This small molecule binds to this protein.
Small molecule (SMILES): Cc1ccc2c(N)ncnc2c1

Sequence of chain 1.C:
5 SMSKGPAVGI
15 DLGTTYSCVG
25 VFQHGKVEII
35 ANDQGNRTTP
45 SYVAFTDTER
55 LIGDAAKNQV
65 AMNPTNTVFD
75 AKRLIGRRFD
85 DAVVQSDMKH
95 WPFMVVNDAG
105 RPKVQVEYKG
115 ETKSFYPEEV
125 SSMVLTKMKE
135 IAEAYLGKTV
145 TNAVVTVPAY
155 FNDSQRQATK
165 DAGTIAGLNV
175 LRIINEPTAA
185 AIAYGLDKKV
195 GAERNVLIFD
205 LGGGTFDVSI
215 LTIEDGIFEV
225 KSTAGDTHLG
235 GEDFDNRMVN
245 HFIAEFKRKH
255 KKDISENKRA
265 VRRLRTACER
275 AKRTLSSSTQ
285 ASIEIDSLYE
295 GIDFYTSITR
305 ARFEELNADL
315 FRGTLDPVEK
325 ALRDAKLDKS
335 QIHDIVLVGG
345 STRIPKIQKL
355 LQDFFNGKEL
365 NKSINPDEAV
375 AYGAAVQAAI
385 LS

Binding-site contacts:
Ligand atom N2 contacts residue LYS276 of chain 1.C at 3.6 Å.
Ligand atom C6 contacts residue SER280 of chain 1.C at 4.0 Å.
Ligand atom N2 contacts residue SER345 of chain 1.C at 3.6 Å.
Ligand atom C4 contacts residue ILE348 of chain 1.C at 3.7 Å (hydrophobic).
Ligand atom C1 contacts residue LYS276 of chain 1.C at 4.1 Å.
Ligand atom N1 contacts residue GLY344 of chain 1.C at 3.6 Å.
Ligand atom C5 contacts residue ARG277 of chain 1.C at 3.7 Å.
Ligand atom C6 contacts residue ARG277 of chain 1.C at 3.7 Å.
Ligand atom C1 contacts residue GLY344 of chain 1.C at 3.5 Å.
Ligand atom C4 contacts residue GLY344 of chain 1.C at 4.0 Å.
Ligand atom C2 contacts residue GLY344 of chain 1.C at 3.8 Å.
Ligand atom C3 contacts residue ARG347 of chain 1.C at 3.5 Å.
Ligand atom C9 contacts residue ARG347 of chain 1.C at 3.5 Å.
Ligand atom C5 contacts residue GLY344 of chain 1.C at 4.2 Å.
Ligand atom N3 contacts residue SER280 of chain 1.C at 2.9 Å (h-bond).
Ligand atom C4 contacts residue LYS276 of chain 1.C at 4.0 Å.
Ligand atom C5 contacts residue SER280 of chain 1.C at 3.9 Å.
Ligand atom C7 contacts residue ARG347 of chain 1.C at 3.6 Å.
Ligand atom N3 contacts residue GLY344 of chain 1.C at 4.3 Å.
Ligand atom N3 contacts residue LYS276 of chain 1.C at 4.4 Å.
Ligand atom C3 contacts residue GLY344 of chain 1.C at 4.4 Å.
Ligand atom C1 contacts residue ARG277 of chain 1.C at 4.2 Å.
Ligand atom N1 contacts residue SER345 of chain 1.C at 3.8 Å.
Ligand atom C5 contacts residue ARG347 of chain 1.C at 4.0 Å.
Ligand atom N3 contacts residue ARG347 of chain 1.C at 4.0 Å.
Ligand atom C1 contacts residue SER345 of chain 1.C at 4.0 Å.
Ligand atom N2 contacts residue GLY344 of chain 1.C at 3.6 Å.
Ligand atom C2 contacts residue ARG277 of chain 1.C at 3.7 Å.
Ligand atom C6 contacts residue ARG347 of chain 1.C at 3.6 Å.
Ligand atom N3 contacts residue ARG277 of chain 1.C at 3.9 Å.
Ligand atom C7 contacts residue ARG277 of chain 1.C at 3.9 Å.
Ligand atom C3 contacts residue ARG277 of chain 1.C at 3.3 Å.
Ligand atom C8 contacts residue ARG347 of chain 1.C at 4.1 Å.
Ligand atom C2 contacts residue ARG347 of chain 1.C at 4.2 Å.
Ligand atom N1 contacts residue ARG277 of chain 1.C at 4.0 Å.
Ligand atom C4 contacts residue SER345 of chain 1.C at 4.3 Å.
Ligand atom N1 contacts residue LYS276 of chain 1.C at 4.0 Å.
Ligand atom C4 contacts residue SER280 of chain 1.C at 3.6 Å.
Ligand atom C9 contacts residue ARG277 of chain 1.C at 3.6 Å.
Ligand atom C8 contacts residue ARG277 of chain 1.C at 4.3 Å.